The protein below binds the small molecule below.
Small molecule (SMILES): Cc1ccc(COC2CN(C(=O)C3CC4(COC(=O)N4)C3)C2)cc1Cl

Binding-site contacts:
Ligand atom C7 contacts residue VAL287 of chain 1.A at 3.6 Å (hydrophobic).
Ligand atom C17 contacts residue SER172 of chain 1.A at 3.4 Å.
Ligand atom O21 contacts residue GLU70 of chain 1.A at 3.3 Å (salt-bridge).
Ligand atom C12 contacts residue SER139 of chain 1.A at 2.8 Å.
Ligand atom O22 contacts residue ALA68 of chain 1.A at 2.8 Å (h-bond).
Ligand atom C1 contacts residue LEU258 of chain 1.A at 3.7 Å (hydrophobic).
Ligand atom C2 contacts residue SER172 of chain 1.A at 3.2 Å.
Ligand atom O24 contacts residue LEU258 of chain 1.A at 3.6 Å.
Ligand atom O22 contacts residue MET140 of chain 1.A at 3.1 Å (h-bond).
Ligand atom CL25 contacts residue GLY227 of chain 1.A at 3.6 Å.
Ligand atom C7 contacts residue HIS138 of chain 1.A at 3.8 Å.
Ligand atom C8 contacts residue SER139 of chain 1.A at 2.8 Å.
Ligand atom C15 contacts residue SER139 of chain 1.A at 3.9 Å.
Ligand atom O22 contacts residue GLY67 of chain 1.A at 3.5 Å.
Ligand atom C9 contacts residue GLU70 of chain 1.A at 3.7 Å.
Ligand atom C11 contacts residue SER139 of chain 1.A at 3.4 Å.
Ligand atom O21 contacts residue ARG74 of chain 1.A at 3.1 Å (salt-bridge).
Ligand atom CL25 contacts residue LEU231 of chain 1.A at 3.8 Å.
Ligand atom C8 contacts residue ALA68 of chain 1.A at 3.5 Å (hydrophobic).
Ligand atom N19 contacts residue LEU201 of chain 1.A at 3.9 Å.
Ligand atom C13 contacts residue LEU201 of chain 1.A at 3.9 Å (hydrophobic).
Ligand atom C9 contacts residue ALA68 of chain 1.A at 3.5 Å (hydrophobic).
Ligand atom C7 contacts residue GLU70 of chain 1.A at 3.6 Å.
Ligand atom O23 contacts residue TYR211 of chain 1.A at 3.6 Å.
Ligand atom O23 contacts residue GLU70 of chain 1.A at 3.7 Å.
Ligand atom C10 contacts residue HIS286 of chain 1.A at 3.6 Å.
Ligand atom O21 contacts residue HIS138 of chain 1.A at 3.7 Å.
Ligand atom C14 contacts residue SER139 of chain 1.A at 3.6 Å.
Ligand atom C13 contacts residue TYR211 of chain 1.A at 3.7 Å (hydrophobic).
Ligand atom C5 contacts residue SER172 of chain 1.A at 3.8 Å.
Ligand atom C7 contacts residue ARG74 of chain 1.A at 3.8 Å.
Ligand atom C10 contacts residue SER139 of chain 1.A at 3.8 Å.
Ligand atom O22 contacts residue SER139 of chain 1.A at 2.9 Å (h-bond).
Ligand atom O21 contacts residue VAL287 of chain 1.A at 3.6 Å.
Ligand atom N20 contacts residue SER139 of chain 1.A at 2.9 Å (h-bond).
Ligand atom C18 contacts residue LEU258 of chain 1.A at 3.9 Å (hydrophobic).
Ligand atom C18 contacts residue LEU165 of chain 1.A at 3.8 Å (hydrophobic).
Ligand atom N19 contacts residue HIS138 of chain 1.A at 3.2 Å (h-bond).
Ligand atom C14 contacts residue ALA68 of chain 1.A at 3.4 Å (hydrophobic).
Ligand atom N19 contacts residue VAL287 of chain 1.A at 3.4 Å.

Sequence of chain 1.A:
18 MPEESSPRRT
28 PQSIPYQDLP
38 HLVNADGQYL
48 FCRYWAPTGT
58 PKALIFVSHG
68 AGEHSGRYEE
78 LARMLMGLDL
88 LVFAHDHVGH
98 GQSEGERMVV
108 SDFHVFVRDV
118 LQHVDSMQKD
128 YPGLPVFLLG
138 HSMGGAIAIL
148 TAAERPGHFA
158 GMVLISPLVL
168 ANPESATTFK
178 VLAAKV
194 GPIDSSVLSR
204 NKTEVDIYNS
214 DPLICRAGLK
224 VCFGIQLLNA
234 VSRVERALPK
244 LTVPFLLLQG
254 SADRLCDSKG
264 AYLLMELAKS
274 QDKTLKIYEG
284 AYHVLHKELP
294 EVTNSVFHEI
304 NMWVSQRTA